Binding-site contacts:
Ligand atom NH1 contacts residue ASP361 of chain 1.A at 3.0 Å (salt-bridge).
Ligand atom CB contacts residue MET297 of chain 1.A at 3.6 Å (hydrophobic).
Ligand atom CB contacts residue VAL199 of chain 1.A at 3.7 Å (hydrophobic).
Ligand atom C contacts residue PHE233 of chain 1.A at 3.6 Å (hydrophobic).
Ligand atom CA contacts residue GLU301 of chain 1.A at 3.1 Å.
Ligand atom CA contacts residue VAL199 of chain 1.A at 3.6 Å (hydrophobic).
Ligand atom NH1 contacts residue ASN207 of chain 1.A at 2.8 Å (h-bond).
Ligand atom NH2 contacts residue LEU364 of chain 1.A at 3.6 Å.
Ligand atom N contacts residue MET297 of chain 1.A at 3.0 Å (h-bond).
Ligand atom O contacts residue LEU236 of chain 1.A at 3.6 Å.
Ligand atom SD contacts residue ASN240 of chain 1.A at 3.4 Å.
Ligand atom CG contacts residue ASN240 of chain 1.A at 3.5 Å.
Ligand atom CZ contacts residue ASN207 of chain 1.A at 3.3 Å.
Ligand atom O contacts residue ARG229 of chain 1.A at 3.2 Å (salt-bridge).
Ligand atom CA contacts residue MET297 of chain 1.A at 3.6 Å (hydrophobic).
Ligand atom C contacts residue PHE233 of chain 1.A at 3.5 Å (hydrophobic).
Ligand atom OXT contacts residue TYR160 of chain 1.A at 3.5 Å.
Ligand atom O contacts residue MET297 of chain 1.A at 3.2 Å (h-bond).
Ligand atom O contacts residue ASN203 of chain 1.A at 3.1 Å (h-bond).
Ligand atom N contacts residue GLN300 of chain 1.A at 3.1 Å (h-bond).
Ligand atom C contacts residue ARG229 of chain 1.A at 3.6 Å.
Ligand atom O contacts residue PHE277 of chain 1.A at 3.6 Å.
Ligand atom CA contacts residue GLN300 of chain 1.A at 3.5 Å.
Ligand atom C contacts residue PHE277 of chain 1.A at 3.7 Å (hydrophobic).
Ligand atom CB contacts residue PHE277 of chain 1.A at 3.7 Å (hydrophobic).
Ligand atom CZ contacts residue ASP361 of chain 1.A at 3.6 Å.
Ligand atom OXT contacts residue ARG229 of chain 1.A at 2.8 Å (salt-bridge).
Ligand atom NH2 contacts residue ASP361 of chain 1.A at 3.3 Å (salt-bridge).
Ligand atom O contacts residue GLU301 of chain 1.A at 3.6 Å (salt-bridge).
Ligand atom C contacts residue GLU301 of chain 1.A at 3.7 Å.
Ligand atom N contacts residue MET297 of chain 1.A at 3.7 Å.
Ligand atom O contacts residue ASN240 of chain 1.A at 2.9 Å (h-bond).
Ligand atom N contacts residue GLU301 of chain 1.A at 2.7 Å (salt-bridge).
Ligand atom NE contacts residue ASN207 of chain 1.A at 3.0 Å (h-bond).
Ligand atom C contacts residue MET297 of chain 1.A at 3.5 Å (hydrophobic).
Ligand atom SD contacts residue LEU243 of chain 1.A at 3.3 Å.
Ligand atom CG contacts residue ILE270 of chain 1.A at 3.6 Å (hydrophobic).
Ligand atom CG contacts residue ALA274 of chain 1.A at 3.5 Å (hydrophobic).
Ligand atom NH2 contacts residue ASN330 of chain 1.A at 3.3 Å (h-bond).
Ligand atom O contacts residue PHE233 of chain 1.A at 3.5 Å.

A protein and the small-molecule ligand that binds it are described below.
Small molecule (SMILES): CSCC[C@H](NC(=O)CN)C(=O)N1CCC[C@H]1C(=O)N[C@@H](CCCN=C(N)N)C(=O)NCC(=O)N[C@@H](C)C(=O)O

Sequence of chain 1.A:
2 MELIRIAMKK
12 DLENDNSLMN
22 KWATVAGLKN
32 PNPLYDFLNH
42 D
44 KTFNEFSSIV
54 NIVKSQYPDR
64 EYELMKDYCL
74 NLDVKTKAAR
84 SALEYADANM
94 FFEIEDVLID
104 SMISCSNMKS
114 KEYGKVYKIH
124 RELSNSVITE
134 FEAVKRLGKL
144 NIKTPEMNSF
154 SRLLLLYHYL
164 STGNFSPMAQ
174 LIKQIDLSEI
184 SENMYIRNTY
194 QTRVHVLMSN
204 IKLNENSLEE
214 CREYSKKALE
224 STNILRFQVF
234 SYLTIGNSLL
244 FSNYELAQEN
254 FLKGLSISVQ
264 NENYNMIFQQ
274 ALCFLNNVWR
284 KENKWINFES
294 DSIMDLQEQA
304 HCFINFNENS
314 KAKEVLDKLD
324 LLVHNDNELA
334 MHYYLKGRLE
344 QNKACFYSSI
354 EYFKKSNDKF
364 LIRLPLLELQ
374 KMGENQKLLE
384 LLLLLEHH